A protein and the small-molecule ligand that binds it are described below.
Small molecule (SMILES): NCCc1c[nH]cn1

Binding-site contacts:
Ligand atom CB contacts residue ASP24 of chain 1.A at 3.2 Å.
Ligand atom N contacts residue SER20 of chain 1.A at 2.9 Å (h-bond).
Ligand atom N contacts residue ASP120 of chain 1.A at 2.7 Å (salt-bridge).
Ligand atom NE2 contacts residue ILE122 of chain 1.A at 4.4 Å.
Ligand atom CE1 contacts residue PHE98 of chain 1.A at 3.8 Å (hydrophobic).
Ligand atom CB contacts residue TYR29 of chain 1.A at 3.8 Å (hydrophobic).
Ligand atom CA contacts residue ASP24 of chain 1.A at 3.0 Å.
Ligand atom N contacts residue TYR29 of chain 1.A at 3.4 Å.
Ligand atom CG contacts residue ASP24 of chain 1.A at 3.6 Å.
Ligand atom CB contacts residue VAL51 of chain 1.A at 4.3 Å (hydrophobic).
Ligand atom ND1 contacts residue PHE98 of chain 1.A at 3.8 Å.
Ligand atom CB contacts residue PHE98 of chain 1.A at 4.3 Å (hydrophobic).
Ligand atom CA contacts residue ASP120 of chain 1.A at 3.1 Å.
Ligand atom CG contacts residue PHE98 of chain 1.A at 3.7 Å (hydrophobic).
Ligand atom CD2 contacts residue PHE98 of chain 1.A at 3.7 Å (hydrophobic).
Ligand atom CE1 contacts residue ASP24 of chain 1.A at 3.5 Å.
Ligand atom CE1 contacts residue TYR100 of chain 1.A at 3.7 Å (hydrophobic).
Ligand atom CB contacts residue ASP120 of chain 1.A at 3.4 Å.
Ligand atom CD2 contacts residue ILE122 of chain 1.A at 3.8 Å (hydrophobic).
Ligand atom NE2 contacts residue TYR100 of chain 1.A at 2.8 Å (h-bond).
Ligand atom CG contacts residue TRP137 of chain 1.A at 4.2 Å (hydrophobic).
Ligand atom CA contacts residue PHE98 of chain 1.A at 3.9 Å (hydrophobic).
Ligand atom N contacts residue ASP24 of chain 1.A at 2.9 Å (salt-bridge).
Ligand atom CD2 contacts residue VAL51 of chain 1.A at 4.5 Å (hydrophobic).
Ligand atom ND1 contacts residue ASP24 of chain 1.A at 2.6 Å (salt-bridge).
Ligand atom CD2 contacts residue TRP137 of chain 1.A at 3.5 Å (hydrophobic).
Ligand atom CD2 contacts residue TYR100 of chain 1.A at 3.8 Å (hydrophobic).
Ligand atom NE2 contacts residue TRP137 of chain 1.A at 3.9 Å.
Ligand atom NE2 contacts residue PHE98 of chain 1.A at 3.7 Å.
Ligand atom CB contacts residue TRP137 of chain 1.A at 4.4 Å (hydrophobic).
Ligand atom ND1 contacts residue LEU21 of chain 1.A at 4.3 Å.
Ligand atom CA contacts residue TYR29 of chain 1.A at 4.3 Å (hydrophobic).
Ligand atom CE1 contacts residue LEU21 of chain 1.A at 4.3 Å (hydrophobic).
Ligand atom CG contacts residue VAL51 of chain 1.A at 3.9 Å (hydrophobic).
Ligand atom CE1 contacts residue VAL51 of chain 1.A at 4.2 Å (hydrophobic).
Ligand atom CA contacts residue SER20 of chain 1.A at 3.2 Å.
Ligand atom ND1 contacts residue VAL51 of chain 1.A at 3.7 Å.

Sequence of chain 1.A:
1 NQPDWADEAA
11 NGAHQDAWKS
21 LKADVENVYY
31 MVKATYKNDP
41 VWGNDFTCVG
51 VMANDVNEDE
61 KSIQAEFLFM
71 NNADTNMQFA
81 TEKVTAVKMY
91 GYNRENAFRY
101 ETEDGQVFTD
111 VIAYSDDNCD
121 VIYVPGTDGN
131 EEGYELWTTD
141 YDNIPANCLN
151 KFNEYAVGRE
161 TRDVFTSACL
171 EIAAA